Binding-site contacts:
Ligand atom C3 contacts residue ASN326 of chain 1.B at 3.9 Å.
Ligand atom C8 contacts residue ASN325 of chain 1.B at 2.6 Å.
Ligand atom O7 contacts residue ASN326 of chain 1.B at 4.5 Å.
Ligand atom C5 contacts residue ASN326 of chain 1.B at 3.6 Å.
Ligand atom N2 contacts residue ASN326 of chain 1.B at 3.2 Å (h-bond).
Ligand atom C4 contacts residue ASN326 of chain 1.B at 4.2 Å.
Ligand atom C1 contacts residue ASN326 of chain 1.B at 1.5 Å.
Ligand atom C1 contacts residue ASN325 of chain 1.B at 3.9 Å.
Ligand atom C2 contacts residue ASN326 of chain 1.B at 2.6 Å.
Ligand atom C2 contacts residue ASN325 of chain 1.B at 3.8 Å.
Ligand atom C7 contacts residue ASN326 of chain 1.B at 4.1 Å.
Ligand atom C7 contacts residue ASN325 of chain 1.B at 2.9 Å.
Ligand atom O7 contacts residue ASN325 of chain 1.B at 3.9 Å.
Ligand atom O5 contacts residue ASN326 of chain 1.B at 2.2 Å (h-bond).
Ligand atom N2 contacts residue ASN325 of chain 1.B at 2.7 Å (h-bond).

Sequence of chain 1.B:
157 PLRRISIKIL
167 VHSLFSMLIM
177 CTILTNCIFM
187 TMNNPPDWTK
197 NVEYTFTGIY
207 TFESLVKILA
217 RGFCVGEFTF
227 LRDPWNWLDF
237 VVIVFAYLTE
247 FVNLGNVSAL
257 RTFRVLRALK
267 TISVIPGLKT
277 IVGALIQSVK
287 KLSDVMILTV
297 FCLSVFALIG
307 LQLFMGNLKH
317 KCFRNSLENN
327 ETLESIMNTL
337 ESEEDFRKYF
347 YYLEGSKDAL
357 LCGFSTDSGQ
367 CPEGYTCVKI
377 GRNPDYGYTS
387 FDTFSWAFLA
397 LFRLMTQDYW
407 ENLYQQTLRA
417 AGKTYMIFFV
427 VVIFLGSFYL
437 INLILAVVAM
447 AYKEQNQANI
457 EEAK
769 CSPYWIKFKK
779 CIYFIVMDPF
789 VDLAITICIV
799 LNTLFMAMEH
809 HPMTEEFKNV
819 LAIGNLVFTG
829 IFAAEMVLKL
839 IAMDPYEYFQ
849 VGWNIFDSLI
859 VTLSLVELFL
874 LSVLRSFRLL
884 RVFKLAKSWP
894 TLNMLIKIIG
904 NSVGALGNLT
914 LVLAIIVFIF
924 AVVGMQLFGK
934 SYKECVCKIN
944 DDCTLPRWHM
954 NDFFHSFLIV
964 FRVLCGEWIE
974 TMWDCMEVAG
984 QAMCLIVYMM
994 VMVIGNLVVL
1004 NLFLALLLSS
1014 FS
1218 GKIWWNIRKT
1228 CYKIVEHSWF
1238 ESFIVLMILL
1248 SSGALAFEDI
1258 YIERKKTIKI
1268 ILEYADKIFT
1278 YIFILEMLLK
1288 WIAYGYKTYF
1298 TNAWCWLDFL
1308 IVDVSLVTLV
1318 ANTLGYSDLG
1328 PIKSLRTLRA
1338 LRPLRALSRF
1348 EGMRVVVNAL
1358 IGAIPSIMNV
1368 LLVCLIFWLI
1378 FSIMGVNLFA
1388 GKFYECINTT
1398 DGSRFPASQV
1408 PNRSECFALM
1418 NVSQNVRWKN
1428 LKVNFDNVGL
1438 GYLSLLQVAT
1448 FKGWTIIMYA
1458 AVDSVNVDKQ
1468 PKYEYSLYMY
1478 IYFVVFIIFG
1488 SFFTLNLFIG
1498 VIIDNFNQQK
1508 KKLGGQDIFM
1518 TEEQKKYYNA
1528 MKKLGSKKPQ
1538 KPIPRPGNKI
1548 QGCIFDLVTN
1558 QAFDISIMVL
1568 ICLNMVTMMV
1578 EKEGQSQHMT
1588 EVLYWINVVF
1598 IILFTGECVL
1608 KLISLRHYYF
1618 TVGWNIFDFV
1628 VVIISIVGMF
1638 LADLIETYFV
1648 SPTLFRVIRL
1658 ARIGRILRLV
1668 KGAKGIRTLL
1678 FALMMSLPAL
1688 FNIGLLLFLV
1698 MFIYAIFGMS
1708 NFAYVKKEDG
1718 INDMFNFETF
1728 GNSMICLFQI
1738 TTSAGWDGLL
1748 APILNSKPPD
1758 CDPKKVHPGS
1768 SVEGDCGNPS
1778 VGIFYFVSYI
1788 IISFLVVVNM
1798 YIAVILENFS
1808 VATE

The small molecule below binds the protein below.
Small molecule (SMILES): CC(=O)N[C@@H]1[C@@H](O)[C@H](O)[C@@H](CO)O[C@H]1O